Sequence of chain 1.L:
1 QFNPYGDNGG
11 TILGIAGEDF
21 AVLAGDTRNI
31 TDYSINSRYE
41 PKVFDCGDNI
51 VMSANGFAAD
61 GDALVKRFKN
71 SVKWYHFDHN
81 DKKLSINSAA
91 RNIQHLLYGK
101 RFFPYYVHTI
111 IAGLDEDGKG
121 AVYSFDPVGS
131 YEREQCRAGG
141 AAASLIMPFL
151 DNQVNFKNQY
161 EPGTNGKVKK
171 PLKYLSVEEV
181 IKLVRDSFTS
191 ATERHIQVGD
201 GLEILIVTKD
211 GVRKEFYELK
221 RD

Sequence of chain 1.K:
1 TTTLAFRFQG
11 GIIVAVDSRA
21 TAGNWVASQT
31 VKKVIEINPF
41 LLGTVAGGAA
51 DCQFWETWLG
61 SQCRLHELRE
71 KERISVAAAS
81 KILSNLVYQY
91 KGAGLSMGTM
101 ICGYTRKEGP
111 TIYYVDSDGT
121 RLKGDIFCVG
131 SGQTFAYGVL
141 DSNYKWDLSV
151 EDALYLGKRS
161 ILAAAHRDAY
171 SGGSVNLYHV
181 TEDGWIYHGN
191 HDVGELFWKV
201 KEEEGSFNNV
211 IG

Binding-site contacts:
Ligand atom C5 contacts residue ASP126 of chain 1.L at 3.9 Å.
Ligand atom C6 contacts residue ALA27 of chain 1.K at 3.7 Å (hydrophobic).
Ligand atom O8 contacts residue ALA49 of chain 1.K at 3.1 Å (h-bond).
Ligand atom C10 contacts residue GLY47 of chain 1.K at 3.6 Å.
Ligand atom C23 contacts residue GLY47 of chain 1.K at 3.6 Å.
Ligand atom O28 contacts residue THR1 of chain 1.K at 2.3 Å (h-bond).
Ligand atom N1 contacts residue THR21 of chain 1.K at 3.0 Å (h-bond).
Ligand atom B26 contacts residue THR1 of chain 1.K at 1.4 Å.
Ligand atom C21 contacts residue GLY47 of chain 1.K at 3.9 Å.
Ligand atom C25 contacts residue ALA20 of chain 1.K at 3.4 Å (hydrophobic).
Ligand atom O28 contacts residue TYR170 of chain 1.K at 3.9 Å.
Ligand atom C24 contacts residue VAL45 of chain 1.K at 3.5 Å (hydrophobic).
Ligand atom C13 contacts residue GLY47 of chain 1.K at 3.7 Å.
Ligand atom C18 contacts residue GLY47 of chain 1.K at 3.7 Å.
Ligand atom O27 contacts residue THR1 of chain 1.K at 2.4 Å (h-bond).
Ligand atom C22 contacts residue GLY47 of chain 1.K at 3.8 Å.
Ligand atom O19 contacts residue THR21 of chain 1.K at 2.9 Å (h-bond).
Ligand atom N20 contacts residue GLY47 of chain 1.K at 2.9 Å (h-bond).
Ligand atom O27 contacts residue ALA46 of chain 1.K at 4.0 Å.
Ligand atom C17 contacts residue THR21 of chain 1.K at 3.6 Å.
Ligand atom C22 contacts residue LYS33 of chain 1.K at 3.6 Å.
Ligand atom N20 contacts residue THR1 of chain 1.K at 3.7 Å.
Ligand atom O8 contacts residue GLY47 of chain 1.K at 3.7 Å.
Ligand atom C24 contacts residue ALA49 of chain 1.K at 3.9 Å (hydrophobic).
Ligand atom N9 contacts residue THR21 of chain 1.K at 2.9 Å (h-bond).
Ligand atom N4 contacts residue ASP126 of chain 1.L at 3.4 Å.
Ligand atom O27 contacts residue GLY47 of chain 1.K at 3.0 Å (h-bond).
Ligand atom C21 contacts residue THR1 of chain 1.K at 2.4 Å.
Ligand atom C22 contacts residue THR1 of chain 1.K at 2.7 Å.
Ligand atom C10 contacts residue THR21 of chain 1.K at 3.6 Å.
Ligand atom C21 contacts residue ARG19 of chain 1.K at 4.0 Å.
Ligand atom C6 contacts residue THR21 of chain 1.K at 3.9 Å.
Ligand atom C3 contacts residue ALA49 of chain 1.K at 3.6 Å (hydrophobic).
Ligand atom C11 contacts residue THR21 of chain 1.K at 3.2 Å.
Ligand atom C7 contacts residue THR21 of chain 1.K at 3.9 Å.
Ligand atom O19 contacts residue ALA20 of chain 1.K at 3.3 Å.
Ligand atom C3 contacts residue ASP126 of chain 1.L at 3.8 Å.
Ligand atom C21 contacts residue LYS33 of chain 1.K at 3.8 Å.
Ligand atom B26 contacts residue LYS33 of chain 1.K at 3.8 Å.
Ligand atom C2 contacts residue THR21 of chain 1.K at 3.9 Å.

A protein and the small-molecule ligand that binds it are described below.
Small molecule (SMILES): CC(C)C[C@H](NC(=O)[C@H](Cc1ccccc1)NC(=O)c1cnccn1)B(O)O